Sequence of chain 1.A:
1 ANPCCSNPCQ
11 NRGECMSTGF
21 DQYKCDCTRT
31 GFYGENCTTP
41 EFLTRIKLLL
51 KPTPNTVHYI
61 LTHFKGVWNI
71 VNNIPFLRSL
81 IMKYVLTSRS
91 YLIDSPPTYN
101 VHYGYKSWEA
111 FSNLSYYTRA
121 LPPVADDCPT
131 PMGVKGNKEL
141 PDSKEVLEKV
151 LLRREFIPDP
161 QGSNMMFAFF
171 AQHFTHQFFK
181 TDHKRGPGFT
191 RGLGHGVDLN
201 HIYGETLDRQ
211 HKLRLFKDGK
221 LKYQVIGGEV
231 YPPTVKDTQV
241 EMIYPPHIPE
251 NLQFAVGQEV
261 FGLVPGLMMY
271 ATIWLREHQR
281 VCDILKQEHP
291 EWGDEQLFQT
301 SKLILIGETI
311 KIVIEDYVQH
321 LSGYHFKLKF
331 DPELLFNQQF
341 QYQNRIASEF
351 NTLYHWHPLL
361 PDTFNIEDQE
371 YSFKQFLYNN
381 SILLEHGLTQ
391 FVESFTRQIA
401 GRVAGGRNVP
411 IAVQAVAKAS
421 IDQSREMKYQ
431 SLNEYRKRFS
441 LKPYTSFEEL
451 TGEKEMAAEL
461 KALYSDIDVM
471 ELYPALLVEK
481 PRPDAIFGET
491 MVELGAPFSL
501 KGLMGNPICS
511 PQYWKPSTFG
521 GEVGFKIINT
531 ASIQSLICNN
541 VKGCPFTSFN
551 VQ

Sequence of chain 1.B:
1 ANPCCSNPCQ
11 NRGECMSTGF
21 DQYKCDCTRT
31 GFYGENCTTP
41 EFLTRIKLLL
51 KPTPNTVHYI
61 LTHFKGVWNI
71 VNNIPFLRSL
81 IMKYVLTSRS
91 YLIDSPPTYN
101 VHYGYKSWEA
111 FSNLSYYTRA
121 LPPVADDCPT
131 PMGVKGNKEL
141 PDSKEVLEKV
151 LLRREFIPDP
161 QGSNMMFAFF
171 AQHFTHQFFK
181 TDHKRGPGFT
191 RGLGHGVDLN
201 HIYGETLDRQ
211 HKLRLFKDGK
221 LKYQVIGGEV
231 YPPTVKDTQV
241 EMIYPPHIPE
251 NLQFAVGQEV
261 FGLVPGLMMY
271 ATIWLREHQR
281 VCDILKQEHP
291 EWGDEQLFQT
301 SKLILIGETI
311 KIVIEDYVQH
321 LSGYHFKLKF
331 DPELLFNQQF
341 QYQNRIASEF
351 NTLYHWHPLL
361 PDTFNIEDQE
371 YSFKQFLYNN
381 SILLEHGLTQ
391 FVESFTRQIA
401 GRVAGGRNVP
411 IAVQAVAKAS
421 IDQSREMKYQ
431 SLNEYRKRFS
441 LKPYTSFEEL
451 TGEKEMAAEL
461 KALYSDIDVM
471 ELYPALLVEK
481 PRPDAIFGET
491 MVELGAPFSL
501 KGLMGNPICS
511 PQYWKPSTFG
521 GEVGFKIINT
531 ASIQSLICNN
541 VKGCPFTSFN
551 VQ

The protein below binds the small molecule below.
Small molecule (SMILES): CC(=O)N[C@@H]1[C@@H](O)[C@H](O)[C@@H](CO)O[C@H]1O

Binding-site contacts:
Ligand atom O7 contacts residue ASN113 of chain 1.B at 3.5 Å (h-bond).
Ligand atom C2 contacts residue ASN113 of chain 1.B at 2.5 Å.
Ligand atom O5 contacts residue GLU109 of chain 1.B at 3.0 Å (salt-bridge).
Ligand atom C8 contacts residue ASN113 of chain 1.B at 4.1 Å.
Ligand atom C5 contacts residue ASN113 of chain 1.B at 3.7 Å.
Ligand atom O6 contacts residue GLU109 of chain 1.B at 3.5 Å (salt-bridge).
Ligand atom C3 contacts residue ARG185 of chain 1.B at 3.6 Å.
Ligand atom O5 contacts residue ASN113 of chain 1.B at 2.4 Å (h-bond).
Ligand atom C2 contacts residue ARG185 of chain 1.B at 4.5 Å.
Ligand atom C1 contacts residue ASN113 of chain 1.B at 1.5 Å.
Ligand atom O5 contacts residue TYR116 of chain 1.B at 3.8 Å.
Ligand atom C7 contacts residue SER115 of chain 1.B at 4.4 Å.
Ligand atom C6 contacts residue TYR116 of chain 1.B at 3.9 Å (hydrophobic).
Ligand atom C6 contacts residue GLU109 of chain 1.B at 4.4 Å.
Ligand atom C7 contacts residue ASN113 of chain 1.B at 3.4 Å.
Ligand atom C5 contacts residue GLU109 of chain 1.B at 4.3 Å.
Ligand atom C5 contacts residue TYR116 of chain 1.B at 4.0 Å (hydrophobic).
Ligand atom N2 contacts residue SER115 of chain 1.B at 3.9 Å.
Ligand atom O3 contacts residue ARG185 of chain 1.B at 3.2 Å (salt-bridge).
Ligand atom C3 contacts residue ASN113 of chain 1.B at 3.8 Å.
Ligand atom C1 contacts residue GLU109 of chain 1.B at 3.6 Å.
Ligand atom N2 contacts residue ARG185 of chain 1.B at 4.1 Å.
Ligand atom C4 contacts residue ASN113 of chain 1.B at 4.2 Å.
Ligand atom C6 contacts residue LEU207 of chain 1.A at 4.4 Å (hydrophobic).
Ligand atom C8 contacts residue SER115 of chain 1.B at 3.9 Å.
Ligand atom O6 contacts residue TYR116 of chain 1.B at 3.2 Å (h-bond).
Ligand atom N2 contacts residue ASN113 of chain 1.B at 2.9 Å (h-bond).